Binding-site contacts:
Ligand atom C7 contacts residue PHE51 of chain 1.A at 4.2 Å (hydrophobic).
Ligand atom C3 contacts residue ALA93 of chain 1.A at 4.2 Å (hydrophobic).
Ligand atom C8 contacts residue ILE333 of chain 1.A at 4.2 Å (hydrophobic).
Ligand atom C1 contacts residue PHE51 of chain 1.A at 3.8 Å (hydrophobic).
Ligand atom C2 contacts residue GLY94 of chain 1.A at 4.4 Å.
Ligand atom C6 contacts residue PHE51 of chain 1.A at 3.5 Å (hydrophobic).
Ligand atom C6 contacts residue THR350 of chain 1.A at 4.0 Å.
Ligand atom C6 contacts residue VAL351 of chain 1.A at 4.2 Å (hydrophobic).
Ligand atom C5 contacts residue PHE51 of chain 1.A at 3.4 Å (hydrophobic).
Ligand atom C2 contacts residue PHE51 of chain 1.A at 4.0 Å (hydrophobic).
Ligand atom C4 contacts residue PHE51 of chain 1.A at 3.6 Å (hydrophobic).
Ligand atom C3 contacts residue PHE51 of chain 1.A at 3.9 Å (hydrophobic).
Ligand atom C7 contacts residue VAL351 of chain 1.A at 4.2 Å (hydrophobic).
Ligand atom C8 contacts residue PHE51 of chain 1.A at 3.9 Å (hydrophobic).
Ligand atom C5 contacts residue THR350 of chain 1.A at 3.9 Å.

Sequence of chain 1.A:
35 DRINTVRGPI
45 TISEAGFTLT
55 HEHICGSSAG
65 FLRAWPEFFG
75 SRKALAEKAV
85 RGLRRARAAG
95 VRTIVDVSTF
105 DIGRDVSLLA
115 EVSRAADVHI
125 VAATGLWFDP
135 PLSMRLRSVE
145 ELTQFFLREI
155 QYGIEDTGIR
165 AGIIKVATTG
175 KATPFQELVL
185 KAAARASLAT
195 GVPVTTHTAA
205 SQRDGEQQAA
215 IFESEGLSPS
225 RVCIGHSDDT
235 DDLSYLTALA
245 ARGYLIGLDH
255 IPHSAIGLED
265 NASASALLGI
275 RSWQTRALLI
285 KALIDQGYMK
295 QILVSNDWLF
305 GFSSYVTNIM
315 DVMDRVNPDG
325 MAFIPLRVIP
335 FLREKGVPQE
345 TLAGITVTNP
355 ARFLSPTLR

A protein and the small-molecule ligand that binds it are described below.
Small molecule (SMILES): CCOP(=O)(Cc1ccc(C)cc1)OCC